This protein binds this small molecule.
Small molecule (SMILES): O=C(O)CCCCCCOc1ccc(C2=C(c3ccc(O)cc3)[C@@H]3C[C@@H](S(=O)(=O)Oc4ccc(Br)cc4)[C@H]2O3)cc1

Binding-site contacts:
Ligand atom O07 contacts residue ILE127 of chain 1.A at 3.5 Å.
Ligand atom C28 contacts residue MET46 of chain 1.A at 3.9 Å (hydrophobic).
Ligand atom BR1 contacts residue GLY123 of chain 1.A at 3.9 Å.
Ligand atom O02 contacts residue LEU243 of chain 1.A at 3.2 Å.
Ligand atom C30 contacts residue ALA53 of chain 1.A at 3.7 Å (hydrophobic).
Ligand atom C24 contacts residue GLU56 of chain 1.A at 3.2 Å.
Ligand atom C04 contacts residue THR50 of chain 1.A at 3.1 Å.
Ligand atom O02 contacts residue THR50 of chain 1.A at 3.7 Å.
Ligand atom C16 contacts residue LYS232 of chain 1.A at 3.8 Å.
Ligand atom C27 contacts residue LEU49 of chain 1.A at 3.9 Å (hydrophobic).
Ligand atom O01 contacts residue LEU90 of chain 1.A at 3.8 Å.
Ligand atom O03 contacts residue LEU228 of chain 1.A at 3.7 Å.
Ligand atom BR1 contacts residue MET124 of chain 1.A at 3.9 Å.
Ligand atom C13 contacts residue HIS227 of chain 1.A at 3.6 Å.
Ligand atom C10 contacts residue LEU228 of chain 1.A at 3.8 Å (hydrophobic).
Ligand atom BR1 contacts residue VAL121 of chain 1.A at 3.8 Å.
Ligand atom O07 contacts residue GLY224 of chain 1.A at 3.0 Å.
Ligand atom C09 contacts residue LEU239 of chain 1.A at 3.5 Å (hydrophobic).
Ligand atom O01 contacts residue GLU56 of chain 1.A at 2.4 Å (salt-bridge).
Ligand atom C23 contacts residue LEU90 of chain 1.A at 3.5 Å (hydrophobic).
Ligand atom C11 contacts residue LEU228 of chain 1.A at 3.6 Å (hydrophobic).
Ligand atom O08 contacts residue LEU49 of chain 1.A at 3.6 Å.
Ligand atom O04 contacts residue LEU244 of chain 1.A at 3.0 Å.
Ligand atom C25 contacts residue GLU56 of chain 1.A at 3.3 Å.
Ligand atom C14 contacts residue HIS227 of chain 1.A at 3.2 Å.
Ligand atom O04 contacts residue LYS232 of chain 1.A at 3.2 Å.
Ligand atom C08 contacts residue LYS232 of chain 1.A at 3.7 Å.
Ligand atom C06 contacts residue LEU239 of chain 1.A at 3.8 Å (hydrophobic).
Ligand atom C04 contacts residue LEU243 of chain 1.A at 3.9 Å (hydrophobic).
Ligand atom C07 contacts residue LEU239 of chain 1.A at 3.7 Å (hydrophobic).
Ligand atom O06 contacts residue MET124 of chain 1.A at 3.3 Å.
Ligand atom C07 contacts residue LEU247 of chain 1.A at 3.9 Å (hydrophobic).
Ligand atom C28 contacts residue THR50 of chain 1.A at 3.7 Å.
Ligand atom C05 contacts residue LEU243 of chain 1.A at 3.8 Å (hydrophobic).
Ligand atom BR1 contacts residue GLU122 of chain 1.A at 3.1 Å.
Ligand atom O01 contacts residue ARG97 of chain 1.A at 3.2 Å (salt-bridge).
Ligand atom C02 contacts residue PHE107 of chain 1.A at 3.5 Å (hydrophobic).
Ligand atom C15 contacts residue HIS227 of chain 1.A at 3.7 Å.
Ligand atom O06 contacts residue ILE127 of chain 1.A at 3.9 Å.
Ligand atom O07 contacts residue MET91 of chain 1.A at 3.5 Å.

Sequence of chain 1.A:
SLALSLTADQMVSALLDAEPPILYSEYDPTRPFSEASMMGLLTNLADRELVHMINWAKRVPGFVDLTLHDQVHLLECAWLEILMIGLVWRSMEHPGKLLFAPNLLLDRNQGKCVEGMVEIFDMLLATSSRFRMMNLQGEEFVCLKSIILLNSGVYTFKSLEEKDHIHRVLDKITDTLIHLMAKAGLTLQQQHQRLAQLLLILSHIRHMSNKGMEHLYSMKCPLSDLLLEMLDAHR